Sequence of chain 1.C:
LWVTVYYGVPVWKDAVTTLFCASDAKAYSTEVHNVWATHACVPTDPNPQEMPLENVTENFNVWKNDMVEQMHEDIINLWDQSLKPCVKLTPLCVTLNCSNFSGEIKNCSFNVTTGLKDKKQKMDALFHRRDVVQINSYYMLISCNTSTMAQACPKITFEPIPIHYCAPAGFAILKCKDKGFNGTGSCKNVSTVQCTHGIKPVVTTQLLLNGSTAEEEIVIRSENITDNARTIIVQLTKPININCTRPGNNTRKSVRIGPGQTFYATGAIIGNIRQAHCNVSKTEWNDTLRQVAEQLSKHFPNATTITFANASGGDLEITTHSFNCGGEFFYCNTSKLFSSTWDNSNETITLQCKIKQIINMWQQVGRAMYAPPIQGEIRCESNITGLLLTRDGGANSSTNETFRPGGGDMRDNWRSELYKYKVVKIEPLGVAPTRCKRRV

Binding-site contacts:
Ligand atom C2 contacts residue ASN273 of chain 1.C at 2.5 Å.
Ligand atom C5 contacts residue ASN273 of chain 1.C at 3.7 Å.
Ligand atom C7 contacts residue GLU415 of chain 1.C at 4.2 Å.
Ligand atom O7 contacts residue ASN273 of chain 1.C at 3.0 Å (h-bond).
Ligand atom O6 contacts residue PHE66 of chain 1.E at 3.4 Å.
Ligand atom O5 contacts residue ASN273 of chain 1.C at 2.4 Å (h-bond).
Ligand atom C3 contacts residue ASN273 of chain 1.C at 3.8 Å.
Ligand atom C8 contacts residue GLU415 of chain 1.C at 3.6 Å.
Ligand atom C8 contacts residue ASN273 of chain 1.C at 4.4 Å.
Ligand atom N2 contacts residue ASN273 of chain 1.C at 2.9 Å (h-bond).
Ligand atom O7 contacts residue GLU415 of chain 1.C at 3.9 Å.
Ligand atom C4 contacts residue ASN273 of chain 1.C at 4.2 Å.
Ligand atom O3 contacts residue PHE66 of chain 1.E at 4.3 Å.
Ligand atom C5 contacts residue ILE294 of chain 1.C at 4.1 Å (hydrophobic).
Ligand atom C6 contacts residue ILE294 of chain 1.C at 3.6 Å (hydrophobic).
Ligand atom C1 contacts residue ASN273 of chain 1.C at 1.4 Å.
Ligand atom C4 contacts residue PHE66 of chain 1.E at 4.4 Å (hydrophobic).
Ligand atom O5 contacts residue ILE294 of chain 1.C at 3.6 Å.
Ligand atom O6 contacts residue ILE294 of chain 1.C at 4.1 Å.
Ligand atom C7 contacts residue ASN273 of chain 1.C at 3.2 Å.
Ligand atom O3 contacts residue ASN65 of chain 1.E at 4.3 Å.

A protein and the small-molecule ligand that binds it are described below.
Small molecule (SMILES): CC(=O)N[C@@H]1[C@@H](O)[C@H](O)[C@@H](CO)O[C@H]1O

Sequence of chain 1.E:
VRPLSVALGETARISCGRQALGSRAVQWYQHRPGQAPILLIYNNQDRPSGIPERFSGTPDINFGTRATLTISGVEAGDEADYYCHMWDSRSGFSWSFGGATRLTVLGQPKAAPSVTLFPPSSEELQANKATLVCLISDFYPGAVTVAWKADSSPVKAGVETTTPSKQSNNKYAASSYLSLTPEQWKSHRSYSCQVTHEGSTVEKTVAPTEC